Sequence of chain 1.D:
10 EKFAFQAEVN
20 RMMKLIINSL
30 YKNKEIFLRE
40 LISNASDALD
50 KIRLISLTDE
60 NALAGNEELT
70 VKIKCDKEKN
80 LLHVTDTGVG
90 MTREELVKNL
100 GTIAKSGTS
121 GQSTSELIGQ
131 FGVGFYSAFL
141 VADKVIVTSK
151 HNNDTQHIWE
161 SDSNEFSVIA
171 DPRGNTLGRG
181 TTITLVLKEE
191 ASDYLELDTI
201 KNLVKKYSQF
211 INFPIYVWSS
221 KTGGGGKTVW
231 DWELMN

Binding-site contacts:
Ligand atom CBD contacts residue ASN98 of chain 1.D at 3.8 Å.
Ligand atom CAF contacts residue ILE183 of chain 1.D at 3.8 Å (hydrophobic).
Ligand atom CAI contacts residue ASN43 of chain 1.D at 3.9 Å.
Ligand atom OAJ contacts residue THR181 of chain 1.D at 3.6 Å.
Ligand atom OAM contacts residue THR181 of chain 1.D at 2.6 Å (h-bond).
Ligand atom OAN contacts residue ALA47 of chain 1.D at 4.0 Å.
Ligand atom CBD contacts residue MET90 of chain 1.D at 3.5 Å (hydrophobic).
Ligand atom CAO contacts residue GLY89 of chain 1.D at 3.3 Å.
Ligand atom CAL contacts residue THR181 of chain 1.D at 3.7 Å.
Ligand atom CAU contacts residue PHE131 of chain 1.D at 3.5 Å (hydrophobic).
Ligand atom CAO contacts residue MET90 of chain 1.D at 3.7 Å (hydrophobic).
Ligand atom CAQ contacts residue MET90 of chain 1.D at 3.7 Å (hydrophobic).
Ligand atom OAJ contacts residue ASP85 of chain 1.D at 2.8 Å (salt-bridge).
Ligand atom OAB contacts residue ILE183 of chain 1.D at 3.4 Å.
Ligand atom NAW contacts residue PHE131 of chain 1.D at 3.5 Å.
Ligand atom CAZ contacts residue LEU99 of chain 1.D at 3.9 Å (hydrophobic).
Ligand atom CAH contacts residue ASN43 of chain 1.D at 3.8 Å.
Ligand atom CAR contacts residue PHE131 of chain 1.D at 3.7 Å (hydrophobic).
Ligand atom OAD contacts residue ASN43 of chain 1.D at 3.5 Å (h-bond).
Ligand atom CBC contacts residue ASN98 of chain 1.D at 3.6 Å.
Ligand atom CAS contacts residue PHE131 of chain 1.D at 3.6 Å (hydrophobic).
Ligand atom CAS contacts residue MET90 of chain 1.D at 3.7 Å (hydrophobic).
Ligand atom CAV contacts residue MET90 of chain 1.D at 3.9 Å (hydrophobic).
Ligand atom CAV contacts residue PHE131 of chain 1.D at 3.3 Å (hydrophobic).
Ligand atom NAT contacts residue PHE131 of chain 1.D at 3.4 Å.
Ligand atom CAE contacts residue ASN43 of chain 1.D at 4.0 Å.
Ligand atom OAG contacts residue ASN43 of chain 1.D at 3.4 Å.
Ligand atom CAH contacts residue ASP85 of chain 1.D at 3.5 Å.
Ligand atom OAG contacts residue ILE183 of chain 1.D at 3.6 Å.
Ligand atom NAW contacts residue MET90 of chain 1.D at 3.9 Å.
Ligand atom CBC contacts residue MET90 of chain 1.D at 3.8 Å (hydrophobic).
Ligand atom CAF contacts residue ASN43 of chain 1.D at 3.6 Å.
Ligand atom CAU contacts residue MET90 of chain 1.D at 3.7 Å (hydrophobic).
Ligand atom CAO contacts residue VAL88 of chain 1.D at 3.8 Å (hydrophobic).
Ligand atom OAM contacts residue MET90 of chain 1.D at 3.6 Å.
Ligand atom CAX contacts residue PHE131 of chain 1.D at 3.5 Å (hydrophobic).
Ligand atom CBB contacts residue TRP159 of chain 1.D at 3.8 Å (hydrophobic).
Ligand atom CAI contacts residue ASP85 of chain 1.D at 3.6 Å.
Ligand atom OAJ contacts residue ALA47 of chain 1.D at 3.2 Å.
Ligand atom NAT contacts residue MET90 of chain 1.D at 3.7 Å.

A protein and the small-molecule ligand that binds it are described below.
Small molecule (SMILES): COC(=O)c1c(O)cc(O)c(C(=O)OC)c1CCc1nccn1Cc1ccccc1